Binding-site contacts:
Ligand atom O29 contacts residue TYR289 of chain 3.B at 3.3 Å.
Ligand atom C22 contacts residue ARG92 of chain 3.A at 3.6 Å.
Ligand atom O27 contacts residue ARG298 of chain 3.B at 3.7 Å.
Ligand atom C6 contacts residue ARG92 of chain 3.A at 3.8 Å.
Ligand atom C18 contacts residue ASN302 of chain 3.B at 3.5 Å.
Ligand atom C11 contacts residue TYR282 of chain 3.B at 3.3 Å (hydrophobic).
Ligand atom C16 contacts residue SER369 of chain 3.A at 3.5 Å.
Ligand atom O29 contacts residue ASP295 of chain 3.B at 3.2 Å (salt-bridge).
Ligand atom N24 contacts residue ASN302 of chain 3.B at 3.7 Å.
Ligand atom C2 contacts residue TYR282 of chain 3.B at 3.6 Å (hydrophobic).
Ligand atom C4 contacts residue TYR282 of chain 3.B at 3.7 Å (hydrophobic).
Ligand atom O27 contacts residue ASP295 of chain 3.B at 3.3 Å (salt-bridge).
Ligand atom C4 contacts residue ARG298 of chain 3.B at 3.3 Å.
Ligand atom O27 contacts residue TYR282 of chain 3.B at 3.4 Å (h-bond).
Ligand atom O30 contacts residue TRP97 of chain 3.A at 3.2 Å.
Ligand atom O28 contacts residue SER369 of chain 3.A at 2.4 Å (h-bond).
Ligand atom O30 contacts residue GLU46 of chain 3.A at 3.5 Å (salt-bridge).
Ligand atom C20 contacts residue ASN302 of chain 3.B at 3.3 Å.
Ligand atom O29 contacts residue LEU299 of chain 3.B at 3.4 Å.
Ligand atom C21 contacts residue TYR306 of chain 3.A at 3.5 Å (hydrophobic).
Ligand atom C15 contacts residue TYR45 of chain 3.A at 3.6 Å (hydrophobic).
Ligand atom O31 contacts residue SER369 of chain 3.A at 3.5 Å (h-bond).
Ligand atom C10 contacts residue TYR282 of chain 3.B at 3.6 Å (hydrophobic).
Ligand atom N23 contacts residue TRP97 of chain 3.A at 3.8 Å.
Ligand atom C20 contacts residue TYR306 of chain 3.A at 3.7 Å (hydrophobic).
Ligand atom C7 contacts residue TYR282 of chain 3.B at 3.5 Å (hydrophobic).
Ligand atom N23 contacts residue TYR45 of chain 3.A at 3.5 Å.
Ligand atom C5 contacts residue ARG298 of chain 3.B at 3.0 Å.
Ligand atom C15 contacts residue TRP97 of chain 3.A at 3.5 Å (hydrophobic).
Ligand atom C2 contacts residue GLU287 of chain 3.B at 3.5 Å.
Ligand atom C1 contacts residue TYR282 of chain 3.B at 3.6 Å (hydrophobic).
Ligand atom N26 contacts residue TYR282 of chain 3.B at 3.3 Å (h-bond).
Ligand atom C5 contacts residue TYR282 of chain 3.B at 3.5 Å (hydrophobic).
Ligand atom CL32 contacts residue TYR45 of chain 3.A at 2.8 Å.
Ligand atom C13 contacts residue TYR282 of chain 3.B at 3.5 Å (hydrophobic).
Ligand atom C21 contacts residue TYR45 of chain 3.A at 3.4 Å (hydrophobic).
Ligand atom C22 contacts residue SER369 of chain 3.A at 3.6 Å.
Ligand atom N26 contacts residue ASP295 of chain 3.B at 3.4 Å (salt-bridge).
Ligand atom C19 contacts residue TYR45 of chain 3.A at 3.7 Å (hydrophobic).
Ligand atom O30 contacts residue TYR45 of chain 3.A at 3.3 Å.

Sequence of chain 3.A:
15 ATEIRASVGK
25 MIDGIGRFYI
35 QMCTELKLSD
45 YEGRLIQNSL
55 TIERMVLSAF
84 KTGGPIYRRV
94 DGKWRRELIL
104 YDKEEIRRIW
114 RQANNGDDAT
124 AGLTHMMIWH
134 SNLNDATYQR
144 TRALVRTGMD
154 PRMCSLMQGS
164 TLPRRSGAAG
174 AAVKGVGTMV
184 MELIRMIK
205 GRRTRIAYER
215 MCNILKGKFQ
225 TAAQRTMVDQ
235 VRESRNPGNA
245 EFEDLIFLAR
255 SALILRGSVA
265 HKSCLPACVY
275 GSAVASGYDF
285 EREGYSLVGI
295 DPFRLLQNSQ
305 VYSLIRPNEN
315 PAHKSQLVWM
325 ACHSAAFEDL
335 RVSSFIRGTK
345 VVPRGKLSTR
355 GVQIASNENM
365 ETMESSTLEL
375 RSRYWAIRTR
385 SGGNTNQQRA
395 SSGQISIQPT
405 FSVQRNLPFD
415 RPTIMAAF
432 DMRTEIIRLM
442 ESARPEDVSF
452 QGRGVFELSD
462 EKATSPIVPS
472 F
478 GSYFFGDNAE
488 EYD

Sequence of chain 3.B:
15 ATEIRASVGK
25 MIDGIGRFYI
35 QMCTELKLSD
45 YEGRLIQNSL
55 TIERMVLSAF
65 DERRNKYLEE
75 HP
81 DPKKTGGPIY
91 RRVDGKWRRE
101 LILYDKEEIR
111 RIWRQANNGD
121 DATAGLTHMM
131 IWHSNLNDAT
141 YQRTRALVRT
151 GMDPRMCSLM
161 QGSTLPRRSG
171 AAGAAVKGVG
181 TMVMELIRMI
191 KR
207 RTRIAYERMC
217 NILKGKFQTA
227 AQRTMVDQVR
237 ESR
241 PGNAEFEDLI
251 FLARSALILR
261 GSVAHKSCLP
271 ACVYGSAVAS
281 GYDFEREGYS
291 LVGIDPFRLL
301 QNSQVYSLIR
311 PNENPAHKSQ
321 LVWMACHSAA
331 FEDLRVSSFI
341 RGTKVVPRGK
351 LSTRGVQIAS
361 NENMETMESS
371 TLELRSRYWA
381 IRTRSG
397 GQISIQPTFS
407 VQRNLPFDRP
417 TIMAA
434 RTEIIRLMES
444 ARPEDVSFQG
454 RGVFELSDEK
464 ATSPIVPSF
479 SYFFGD

The small molecule below binds the protein below.
Small molecule (SMILES): COc1ccccc1-c1noc(C)c1C(=O)N1CCN(c2ccc([N+](=O)[O-])cc2Cl)CC1